The protein below binds the small molecule below.
Small molecule (SMILES): CC(=O)N[C@H]1[C@H](O[C@H]2[C@H](O)[C@@H](NC(C)=O)CO[C@@H]2CO)O[C@H](CO)[C@@H](O)[C@@H]1O

Sequence of chain 1.C:
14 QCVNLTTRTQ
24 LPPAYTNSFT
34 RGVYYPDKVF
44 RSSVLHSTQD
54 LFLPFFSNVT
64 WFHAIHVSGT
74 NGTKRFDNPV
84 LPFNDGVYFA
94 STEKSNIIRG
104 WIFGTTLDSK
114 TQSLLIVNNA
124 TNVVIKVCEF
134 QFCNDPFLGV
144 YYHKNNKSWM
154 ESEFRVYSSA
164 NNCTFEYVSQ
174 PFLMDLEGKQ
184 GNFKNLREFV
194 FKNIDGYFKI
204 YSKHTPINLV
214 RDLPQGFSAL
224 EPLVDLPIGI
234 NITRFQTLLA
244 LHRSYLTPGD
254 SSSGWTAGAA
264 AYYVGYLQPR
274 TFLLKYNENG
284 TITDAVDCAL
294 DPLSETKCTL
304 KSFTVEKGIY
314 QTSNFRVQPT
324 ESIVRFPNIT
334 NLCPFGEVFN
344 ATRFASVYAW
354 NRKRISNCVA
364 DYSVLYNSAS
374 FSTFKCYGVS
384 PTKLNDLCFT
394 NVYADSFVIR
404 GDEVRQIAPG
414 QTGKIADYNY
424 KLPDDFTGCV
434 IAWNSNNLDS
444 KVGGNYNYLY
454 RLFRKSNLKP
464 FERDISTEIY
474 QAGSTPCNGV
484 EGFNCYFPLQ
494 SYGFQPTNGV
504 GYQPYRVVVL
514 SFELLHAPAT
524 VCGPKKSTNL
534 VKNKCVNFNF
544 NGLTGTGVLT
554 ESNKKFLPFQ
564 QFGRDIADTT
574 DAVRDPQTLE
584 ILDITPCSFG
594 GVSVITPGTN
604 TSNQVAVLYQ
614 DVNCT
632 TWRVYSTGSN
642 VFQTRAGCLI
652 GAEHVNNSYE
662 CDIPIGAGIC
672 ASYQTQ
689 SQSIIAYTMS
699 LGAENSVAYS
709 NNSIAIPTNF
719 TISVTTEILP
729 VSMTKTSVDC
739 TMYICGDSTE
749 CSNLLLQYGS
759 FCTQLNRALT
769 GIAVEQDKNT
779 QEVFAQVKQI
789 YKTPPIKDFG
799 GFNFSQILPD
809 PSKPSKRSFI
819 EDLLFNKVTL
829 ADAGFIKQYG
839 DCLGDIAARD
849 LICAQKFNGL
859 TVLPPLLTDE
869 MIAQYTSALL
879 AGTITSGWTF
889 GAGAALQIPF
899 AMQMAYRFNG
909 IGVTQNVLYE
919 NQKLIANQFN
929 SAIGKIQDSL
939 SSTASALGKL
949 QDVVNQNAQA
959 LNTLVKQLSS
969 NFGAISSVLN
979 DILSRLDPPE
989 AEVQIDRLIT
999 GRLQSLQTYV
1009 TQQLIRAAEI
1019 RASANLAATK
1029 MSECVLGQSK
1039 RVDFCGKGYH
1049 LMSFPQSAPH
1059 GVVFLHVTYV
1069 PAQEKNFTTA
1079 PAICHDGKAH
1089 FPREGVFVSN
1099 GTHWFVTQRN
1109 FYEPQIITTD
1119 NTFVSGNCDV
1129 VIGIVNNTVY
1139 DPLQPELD

Binding-site contacts:
Ligand atom C4 contacts residue ASN709 of chain 1.C at 4.4 Å.
Ligand atom O6 contacts residue ASN709 of chain 1.C at 4.3 Å.
Ligand atom C2 contacts residue ASN709 of chain 1.C at 2.5 Å.
Ligand atom O5 contacts residue ASN709 of chain 1.C at 2.5 Å (h-bond).
Ligand atom N2 contacts residue ASN709 of chain 1.C at 2.9 Å (h-bond).
Ligand atom C7 contacts residue ASN709 of chain 1.C at 3.2 Å.
Ligand atom C3 contacts residue ASN709 of chain 1.C at 3.9 Å.
Ligand atom C8 contacts residue GLY1131 of chain 1.C at 3.6 Å.
Ligand atom C5 contacts residue ASN709 of chain 1.C at 3.8 Å.
Ligand atom O7 contacts residue ASN709 of chain 1.C at 3.2 Å (h-bond).
Ligand atom C1 contacts residue ASN709 of chain 1.C at 1.5 Å.
Ligand atom C8 contacts residue ILE1130 of chain 1.C at 4.2 Å (hydrophobic).
Ligand atom C8 contacts residue ASN709 of chain 1.C at 4.4 Å.